Binding-site contacts:
Ligand atom N2 contacts residue ALA87 of chain 1.A at 3.0 Å (h-bond).
Ligand atom C22 contacts residue GLU17 of chain 1.A at 3.9 Å.
Ligand atom C17 contacts residue LEU137 of chain 1.A at 3.8 Å (hydrophobic).
Ligand atom C7 contacts residue ALA87 of chain 1.A at 3.2 Å (hydrophobic).
Ligand atom N1 contacts residue LEU86 of chain 1.A at 3.8 Å.
Ligand atom C15 contacts residue LEU137 of chain 1.A at 3.4 Å (hydrophobic).
Ligand atom C14 contacts residue ALA36 of chain 1.A at 3.6 Å (hydrophobic).
Ligand atom C1 contacts residue VAL23 of chain 1.A at 3.7 Å (hydrophobic).
Ligand atom C7 contacts residue GLY90 of chain 1.A at 3.6 Å.
Ligand atom C19 contacts residue GLY16 of chain 1.A at 3.7 Å.
Ligand atom C15 contacts residue ALA36 of chain 1.A at 3.7 Å (hydrophobic).
Ligand atom C12 contacts residue SER88 of chain 1.A at 3.6 Å.
Ligand atom O3 contacts residue LYS132 of chain 1.A at 3.4 Å.
Ligand atom C4 contacts residue LEU15 of chain 1.A at 3.9 Å (hydrophobic).
Ligand atom C14 contacts residue LEU137 of chain 1.A at 3.7 Å (hydrophobic).
Ligand atom C21 contacts residue ASP148 of chain 1.A at 3.8 Å.
Ligand atom C10 contacts residue LEU15 of chain 1.A at 3.8 Å (hydrophobic).
Ligand atom C16 contacts residue LEU137 of chain 1.A at 3.5 Å (hydrophobic).
Ligand atom C21 contacts residue GLY18 of chain 1.A at 3.8 Å.
Ligand atom C5 contacts residue ALA87 of chain 1.A at 3.8 Å (hydrophobic).
Ligand atom O3 contacts residue HIS134 of chain 1.A at 3.7 Å.
Ligand atom C24 contacts residue HIS134 of chain 1.A at 3.8 Å.
Ligand atom C25 contacts residue ASP148 of chain 1.A at 3.8 Å.
Ligand atom CL contacts residue MET84 of chain 1.A at 3.8 Å.
Ligand atom N2 contacts residue LEU86 of chain 1.A at 3.6 Å.
Ligand atom O2 contacts residue HIS134 of chain 1.A at 3.5 Å.
Ligand atom C10 contacts residue LEU25 of chain 1.A at 3.8 Å (hydrophobic).
Ligand atom C3 contacts residue LEU137 of chain 1.A at 3.7 Å (hydrophobic).
Ligand atom N1 contacts residue ALA87 of chain 1.A at 2.9 Å (h-bond).
Ligand atom C13 contacts residue GLY90 of chain 1.A at 3.6 Å.
Ligand atom C17 contacts residue VAL23 of chain 1.A at 3.8 Å (hydrophobic).
Ligand atom C14 contacts residue GLU85 of chain 1.A at 3.4 Å.
Ligand atom C9 contacts residue LEU15 of chain 1.A at 3.8 Å (hydrophobic).
Ligand atom O contacts residue LEU15 of chain 1.A at 3.4 Å.
Ligand atom C21 contacts residue GLU17 of chain 1.A at 3.4 Å.
Ligand atom C14 contacts residue ALA87 of chain 1.A at 3.6 Å (hydrophobic).
Ligand atom C6 contacts residue ALA87 of chain 1.A at 3.5 Å (hydrophobic).
Ligand atom C18 contacts residue LEU15 of chain 1.A at 3.8 Å (hydrophobic).
Ligand atom C16 contacts residue ALA36 of chain 1.A at 3.8 Å (hydrophobic).
Ligand atom C23 contacts residue HIS134 of chain 1.A at 3.9 Å.

A protein and the small-molecule ligand that binds it are described below.
Small molecule (SMILES): C[C@@]1(N2CCN(c3cc4cc(NC(=O)[C@H]5CC56CCOCC6)ncc4cc3Cl)CC2)COC[C@@H]1O

Sequence of chain 1.A:
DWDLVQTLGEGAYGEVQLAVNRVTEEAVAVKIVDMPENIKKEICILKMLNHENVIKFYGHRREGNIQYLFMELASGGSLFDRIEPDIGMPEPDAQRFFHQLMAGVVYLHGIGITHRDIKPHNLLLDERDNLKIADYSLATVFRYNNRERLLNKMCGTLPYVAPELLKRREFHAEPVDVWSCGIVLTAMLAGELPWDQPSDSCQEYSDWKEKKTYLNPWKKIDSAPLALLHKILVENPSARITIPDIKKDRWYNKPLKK